Binding-site contacts:
Ligand atom N1 contacts residue LEU206 of chain 2.A at 2.9 Å (h-bond).
Ligand atom O2G contacts residue MN1 of chain 2.B at 2.2 Å.
Ligand atom O2B contacts residue LYS15 of chain 2.A at 3.0 Å (salt-bridge).
Ligand atom O3G contacts residue DNN1 of chain 2.C at 2.9 Å (h-bond).
Ligand atom PA contacts residue GLY14 of chain 2.A at 3.5 Å.
Ligand atom O2' contacts residue PRO210 of chain 2.A at 3.4 Å.
Ligand atom O2G contacts residue ASP54 of chain 2.A at 3.3 Å (salt-bridge).
Ligand atom O1B contacts residue MN1 of chain 2.B at 2.2 Å.
Ligand atom O2A contacts residue GLY14 of chain 2.A at 3.1 Å.
Ligand atom O2G contacts residue LYS15 of chain 2.A at 3.2 Å (salt-bridge).
Ligand atom O2B contacts residue GLU12 of chain 2.A at 3.3 Å (salt-bridge).
Ligand atom O2' contacts residue GLU211 of chain 2.A at 3.1 Å (salt-bridge).
Ligand atom N1 contacts residue ASP176 of chain 2.A at 3.7 Å.
Ligand atom PB contacts residue MN1 of chain 2.B at 3.4 Å.
Ligand atom O1B contacts residue LYS15 of chain 2.A at 3.1 Å.
Ligand atom O2A contacts residue LYS15 of chain 2.A at 3.5 Å (salt-bridge).
Ligand atom C5' contacts residue GLU12 of chain 2.A at 3.5 Å.
Ligand atom N7 contacts residue ASN175 of chain 2.A at 2.8 Å (h-bond).
Ligand atom O2B contacts residue GLY14 of chain 2.A at 3.4 Å (h-bond).
Ligand atom C3B contacts residue GLU12 of chain 2.A at 3.5 Å.
Ligand atom C8 contacts residue GLY14 of chain 2.A at 3.6 Å.
Ligand atom PB contacts residue LYS15 of chain 2.A at 3.4 Å.
Ligand atom O2A contacts residue VAL17 of chain 2.A at 2.9 Å (h-bond).
Ligand atom C6 contacts residue ASP176 of chain 2.A at 3.6 Å.
Ligand atom N6 contacts residue ASP176 of chain 2.A at 3.6 Å (salt-bridge).
Ligand atom O2A contacts residue THR16 of chain 2.A at 3.0 Å (h-bond).
Ligand atom O5' contacts residue GLY14 of chain 2.A at 3.6 Å.
Ligand atom O1G contacts residue THR11 of chain 2.A at 2.7 Å (h-bond).
Ligand atom O2B contacts residue VAL13 of chain 2.A at 3.1 Å (h-bond).
Ligand atom N6 contacts residue ASN175 of chain 2.A at 3.0 Å (h-bond).
Ligand atom O1G contacts residue LYS15 of chain 2.A at 3.2 Å (salt-bridge).
Ligand atom C8 contacts residue ASN175 of chain 2.A at 3.5 Å.
Ligand atom N6 contacts residue PRO204 of chain 2.A at 3.1 Å (h-bond).
Ligand atom O1B contacts residue THR16 of chain 2.A at 2.9 Å (h-bond).
Ligand atom O1G contacts residue GLU12 of chain 2.A at 3.4 Å (salt-bridge).
Ligand atom C2 contacts residue LEU206 of chain 2.A at 2.9 Å (hydrophobic).
Ligand atom PG contacts residue MN1 of chain 2.B at 3.4 Å.
Ligand atom C3B contacts residue MN1 of chain 2.B at 3.4 Å.
Ligand atom O3A contacts residue GLY14 of chain 2.A at 3.0 Å (h-bond).
Ligand atom O3A contacts residue LYS15 of chain 2.A at 3.2 Å (salt-bridge).

The protein below binds the small molecule below.
Small molecule (SMILES): Nc1ncnc2c1ncn2[C@@H]1O[C@H](CO[P](=O)(O)O[P](=O)(O)CP(=O)(O)O)[C@@H](O)[C@H]1O

Sequence of chain 2.A:
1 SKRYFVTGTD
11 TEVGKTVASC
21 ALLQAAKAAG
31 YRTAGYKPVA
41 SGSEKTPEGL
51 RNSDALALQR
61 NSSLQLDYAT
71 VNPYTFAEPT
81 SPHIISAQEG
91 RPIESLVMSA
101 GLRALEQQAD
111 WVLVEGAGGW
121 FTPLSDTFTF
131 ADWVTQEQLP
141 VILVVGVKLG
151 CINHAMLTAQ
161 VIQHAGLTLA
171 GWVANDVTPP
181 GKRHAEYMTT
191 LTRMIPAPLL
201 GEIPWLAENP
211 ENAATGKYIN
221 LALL